Sequence of chain 1.B:
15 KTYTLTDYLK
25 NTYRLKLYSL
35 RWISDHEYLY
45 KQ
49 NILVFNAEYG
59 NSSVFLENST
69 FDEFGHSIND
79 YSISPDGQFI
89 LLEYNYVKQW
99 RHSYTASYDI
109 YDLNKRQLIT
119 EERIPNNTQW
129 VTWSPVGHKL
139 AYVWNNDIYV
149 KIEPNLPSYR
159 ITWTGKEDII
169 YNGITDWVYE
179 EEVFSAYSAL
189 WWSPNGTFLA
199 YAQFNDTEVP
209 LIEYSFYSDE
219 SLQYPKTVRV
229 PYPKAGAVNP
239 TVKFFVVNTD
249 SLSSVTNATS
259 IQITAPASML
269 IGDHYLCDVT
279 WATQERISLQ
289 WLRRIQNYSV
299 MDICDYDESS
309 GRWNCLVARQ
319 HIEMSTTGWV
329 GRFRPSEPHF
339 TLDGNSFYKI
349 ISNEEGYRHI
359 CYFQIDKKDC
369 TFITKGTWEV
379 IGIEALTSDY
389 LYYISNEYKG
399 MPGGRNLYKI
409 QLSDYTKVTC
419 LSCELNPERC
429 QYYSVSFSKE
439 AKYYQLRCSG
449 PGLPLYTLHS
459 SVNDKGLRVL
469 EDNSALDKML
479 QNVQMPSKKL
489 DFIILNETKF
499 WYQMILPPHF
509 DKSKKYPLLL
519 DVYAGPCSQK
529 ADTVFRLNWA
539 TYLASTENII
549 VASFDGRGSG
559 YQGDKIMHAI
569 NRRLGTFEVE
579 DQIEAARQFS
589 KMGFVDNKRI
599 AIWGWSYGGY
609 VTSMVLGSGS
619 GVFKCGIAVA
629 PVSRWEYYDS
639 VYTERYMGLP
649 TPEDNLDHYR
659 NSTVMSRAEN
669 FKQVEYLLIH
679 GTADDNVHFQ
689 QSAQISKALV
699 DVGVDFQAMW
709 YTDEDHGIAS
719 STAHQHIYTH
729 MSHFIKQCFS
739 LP

Binding-site contacts:
Ligand atom C4 contacts residue ASN255 of chain 1.B at 4.3 Å.
Ligand atom C1 contacts residue ASN255 of chain 1.B at 1.5 Å.
Ligand atom C1 contacts residue TRP161 of chain 1.B at 3.7 Å (hydrophobic).
Ligand atom C5 contacts residue ASN255 of chain 1.B at 3.7 Å.
Ligand atom C8 contacts residue ASN255 of chain 1.B at 3.2 Å.
Ligand atom N2 contacts residue TRP161 of chain 1.B at 4.2 Å.
Ligand atom O5 contacts residue ASN255 of chain 1.B at 2.4 Å (h-bond).
Ligand atom C3 contacts residue TRP161 of chain 1.B at 4.3 Å (hydrophobic).
Ligand atom C6 contacts residue TRP161 of chain 1.B at 4.1 Å (hydrophobic).
Ligand atom C3 contacts residue ASN255 of chain 1.B at 3.9 Å.
Ligand atom C8 contacts residue VAL253 of chain 1.B at 3.4 Å (hydrophobic).
Ligand atom O7 contacts residue ASN255 of chain 1.B at 3.4 Å (h-bond).
Ligand atom C2 contacts residue ASN255 of chain 1.B at 2.5 Å.
Ligand atom O5 contacts residue TRP161 of chain 1.B at 4.0 Å.
Ligand atom N2 contacts residue ASN255 of chain 1.B at 3.0 Å (h-bond).
Ligand atom C5 contacts residue TRP161 of chain 1.B at 3.8 Å (hydrophobic).
Ligand atom C7 contacts residue ASN255 of chain 1.B at 3.2 Å.
Ligand atom C2 contacts residue TRP161 of chain 1.B at 4.5 Å (hydrophobic).

This protein binds this small molecule.
Small molecule (SMILES): CC(=O)N[C@@H]1[C@@H](O)[C@H](O)[C@@H](CO)O[C@H]1O